This small molecule binds to this protein.
Small molecule (SMILES): COc1ccc(N(C)c2nc(C)nc3ccccc23)cc1

Sequence of chain 1.D:
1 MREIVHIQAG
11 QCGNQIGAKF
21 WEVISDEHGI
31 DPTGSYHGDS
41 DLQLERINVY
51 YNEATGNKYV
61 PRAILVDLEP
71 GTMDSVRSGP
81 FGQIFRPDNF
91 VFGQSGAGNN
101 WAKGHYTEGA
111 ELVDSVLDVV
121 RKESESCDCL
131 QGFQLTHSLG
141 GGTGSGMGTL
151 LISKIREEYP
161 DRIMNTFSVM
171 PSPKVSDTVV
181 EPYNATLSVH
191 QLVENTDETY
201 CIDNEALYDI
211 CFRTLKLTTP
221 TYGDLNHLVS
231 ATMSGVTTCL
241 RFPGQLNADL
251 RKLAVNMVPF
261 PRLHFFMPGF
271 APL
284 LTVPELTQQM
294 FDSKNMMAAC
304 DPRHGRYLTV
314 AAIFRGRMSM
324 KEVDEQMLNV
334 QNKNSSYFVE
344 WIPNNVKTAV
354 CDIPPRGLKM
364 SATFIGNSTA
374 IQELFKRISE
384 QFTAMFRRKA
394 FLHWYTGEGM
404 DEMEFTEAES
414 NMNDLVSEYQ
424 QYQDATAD

Sequence of chain 1.C:
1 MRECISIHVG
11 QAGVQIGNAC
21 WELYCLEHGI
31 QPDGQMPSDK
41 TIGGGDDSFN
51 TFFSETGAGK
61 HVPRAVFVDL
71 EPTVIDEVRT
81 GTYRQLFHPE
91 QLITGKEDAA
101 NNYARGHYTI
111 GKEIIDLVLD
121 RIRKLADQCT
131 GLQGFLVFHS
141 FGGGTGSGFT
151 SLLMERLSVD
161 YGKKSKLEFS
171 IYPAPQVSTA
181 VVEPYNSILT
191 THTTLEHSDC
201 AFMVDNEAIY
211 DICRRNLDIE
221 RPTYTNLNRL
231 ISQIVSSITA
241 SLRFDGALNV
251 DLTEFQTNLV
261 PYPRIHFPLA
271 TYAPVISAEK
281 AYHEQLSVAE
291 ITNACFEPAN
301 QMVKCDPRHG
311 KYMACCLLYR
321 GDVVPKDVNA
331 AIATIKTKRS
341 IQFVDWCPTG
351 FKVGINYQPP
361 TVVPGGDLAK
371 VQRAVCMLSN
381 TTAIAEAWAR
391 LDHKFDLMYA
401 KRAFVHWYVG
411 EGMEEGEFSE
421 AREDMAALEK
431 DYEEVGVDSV

Binding-site contacts:
Ligand atom C16 contacts residue ALA315 of chain 1.D at 3.4 Å (hydrophobic).
Ligand atom C21 contacts residue ASN256 of chain 1.D at 3.6 Å.
Ligand atom C11 contacts residue CYS239 of chain 1.D at 4.0 Å (hydrophobic).
Ligand atom C12 contacts residue ALA248 of chain 1.D at 3.9 Å (hydrophobic).
Ligand atom C04 contacts residue LYS350 of chain 1.D at 3.4 Å.
Ligand atom C16 contacts residue ALA352 of chain 1.D at 3.6 Å (hydrophobic).
Ligand atom C12 contacts residue LEU240 of chain 1.D at 3.8 Å (hydrophobic).
Ligand atom C17 contacts residue LYS350 of chain 1.D at 3.8 Å.
Ligand atom C20 contacts residue ASN256 of chain 1.D at 3.9 Å.
Ligand atom C01 contacts residue VAL313 of chain 1.D at 3.5 Å (hydrophobic).
Ligand atom C21 contacts residue MET257 of chain 1.D at 3.7 Å (hydrophobic).
Ligand atom C11 contacts residue ALA248 of chain 1.D at 3.8 Å (hydrophobic).
Ligand atom O02 contacts residue VAL181 of chain 1.C at 3.8 Å.
Ligand atom C15 contacts residue CYS239 of chain 1.D at 3.5 Å (hydrophobic).
Ligand atom C05 contacts residue THR179 of chain 1.C at 3.3 Å.
Ligand atom C01 contacts residue LYS350 of chain 1.D at 3.8 Å.
Ligand atom C08 contacts residue LYS252 of chain 1.D at 3.6 Å.
Ligand atom C01 contacts residue ASN256 of chain 1.D at 4.0 Å.
Ligand atom O02 contacts residue LYS350 of chain 1.D at 3.3 Å.
Ligand atom N10 contacts residue ALA248 of chain 1.D at 3.5 Å.
Ligand atom C11 contacts residue LEU253 of chain 1.D at 3.6 Å (hydrophobic).
Ligand atom C17 contacts residue ALA352 of chain 1.D at 4.0 Å (hydrophobic).
Ligand atom C16 contacts residue ILE316 of chain 1.D at 3.9 Å (hydrophobic).
Ligand atom C04 contacts residue ASN256 of chain 1.D at 3.5 Å.
Ligand atom C08 contacts residue LEU253 of chain 1.D at 3.8 Å (hydrophobic).
Ligand atom C14 contacts residue CYS239 of chain 1.D at 3.9 Å (hydrophobic).
Ligand atom C17 contacts residue ALA314 of chain 1.D at 3.9 Å (hydrophobic).
Ligand atom C03 contacts residue ASN256 of chain 1.D at 3.4 Å.
Ligand atom C04 contacts residue THR179 of chain 1.C at 3.5 Å.
Ligand atom C01 contacts residue ASN348 of chain 1.D at 3.3 Å.
Ligand atom O02 contacts residue ASN256 of chain 1.D at 3.9 Å.
Ligand atom C15 contacts residue ILE316 of chain 1.D at 3.5 Å (hydrophobic).
Ligand atom N13 contacts residue CYS239 of chain 1.D at 3.5 Å.
Ligand atom C01 contacts residue VAL181 of chain 1.C at 4.0 Å (hydrophobic).
Ligand atom N10 contacts residue LEU253 of chain 1.D at 3.5 Å.
Ligand atom C03 contacts residue LYS350 of chain 1.D at 3.5 Å.
Ligand atom C12 contacts residue LEU253 of chain 1.D at 3.7 Å (hydrophobic).
Ligand atom C19 contacts residue LEU246 of chain 1.D at 4.0 Å (hydrophobic).
Ligand atom C05 contacts residue ASN256 of chain 1.D at 3.6 Å.
Ligand atom C08 contacts residue ALA248 of chain 1.D at 4.0 Å (hydrophobic).